Binding-site contacts:
Ligand atom O7 contacts residue NAG2 of chain 1.H at 4.0 Å.
Ligand atom C8 contacts residue ASN471 of chain 1.A at 3.8 Å.
Ligand atom O5 contacts residue ASN471 of chain 1.A at 2.3 Å (h-bond).
Ligand atom N2 contacts residue ASN471 of chain 1.A at 2.9 Å (h-bond).
Ligand atom C2 contacts residue ASN471 of chain 1.A at 2.5 Å.
Ligand atom C5 contacts residue ASN471 of chain 1.A at 3.6 Å.
Ligand atom C1 contacts residue ASN471 of chain 1.A at 1.5 Å.
Ligand atom C3 contacts residue ASN471 of chain 1.A at 3.8 Å.
Ligand atom C7 contacts residue ASN471 of chain 1.A at 3.9 Å.
Ligand atom C4 contacts residue ASN471 of chain 1.A at 4.2 Å.

Sequence of chain 1.A:
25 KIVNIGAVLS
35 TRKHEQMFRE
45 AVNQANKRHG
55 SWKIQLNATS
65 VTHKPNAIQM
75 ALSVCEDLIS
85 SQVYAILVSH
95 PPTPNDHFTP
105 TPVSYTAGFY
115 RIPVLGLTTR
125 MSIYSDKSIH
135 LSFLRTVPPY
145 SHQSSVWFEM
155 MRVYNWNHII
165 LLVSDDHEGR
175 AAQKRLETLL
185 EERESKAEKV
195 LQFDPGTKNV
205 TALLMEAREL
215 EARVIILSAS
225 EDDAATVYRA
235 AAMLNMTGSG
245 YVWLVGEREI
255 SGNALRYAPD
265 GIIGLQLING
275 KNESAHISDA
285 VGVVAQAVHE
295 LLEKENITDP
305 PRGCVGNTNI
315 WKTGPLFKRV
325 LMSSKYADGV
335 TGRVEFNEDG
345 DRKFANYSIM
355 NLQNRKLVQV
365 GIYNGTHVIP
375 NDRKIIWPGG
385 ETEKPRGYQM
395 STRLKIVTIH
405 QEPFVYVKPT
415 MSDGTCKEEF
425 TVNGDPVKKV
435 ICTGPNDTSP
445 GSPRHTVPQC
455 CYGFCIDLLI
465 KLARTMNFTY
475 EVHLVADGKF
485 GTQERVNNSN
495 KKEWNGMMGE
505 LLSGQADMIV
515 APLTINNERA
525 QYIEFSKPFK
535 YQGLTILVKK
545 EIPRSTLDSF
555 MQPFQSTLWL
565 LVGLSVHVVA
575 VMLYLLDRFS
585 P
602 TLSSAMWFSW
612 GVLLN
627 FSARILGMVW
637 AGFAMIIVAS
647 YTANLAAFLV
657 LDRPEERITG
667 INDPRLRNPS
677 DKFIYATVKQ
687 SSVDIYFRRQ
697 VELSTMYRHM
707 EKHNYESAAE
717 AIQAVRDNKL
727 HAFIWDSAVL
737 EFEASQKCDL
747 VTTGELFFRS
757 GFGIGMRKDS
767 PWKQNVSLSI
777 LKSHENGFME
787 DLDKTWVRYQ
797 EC

This small molecule binds to this protein.
Small molecule (SMILES): CC(=O)N[C@H]1[C@H](O[C@H]2[C@H](O)[C@@H](NC(C)=O)CO[C@@H]2CO)O[C@H](CO)[C@@H](O)[C@@H]1O